Sequence of chain 1.B:
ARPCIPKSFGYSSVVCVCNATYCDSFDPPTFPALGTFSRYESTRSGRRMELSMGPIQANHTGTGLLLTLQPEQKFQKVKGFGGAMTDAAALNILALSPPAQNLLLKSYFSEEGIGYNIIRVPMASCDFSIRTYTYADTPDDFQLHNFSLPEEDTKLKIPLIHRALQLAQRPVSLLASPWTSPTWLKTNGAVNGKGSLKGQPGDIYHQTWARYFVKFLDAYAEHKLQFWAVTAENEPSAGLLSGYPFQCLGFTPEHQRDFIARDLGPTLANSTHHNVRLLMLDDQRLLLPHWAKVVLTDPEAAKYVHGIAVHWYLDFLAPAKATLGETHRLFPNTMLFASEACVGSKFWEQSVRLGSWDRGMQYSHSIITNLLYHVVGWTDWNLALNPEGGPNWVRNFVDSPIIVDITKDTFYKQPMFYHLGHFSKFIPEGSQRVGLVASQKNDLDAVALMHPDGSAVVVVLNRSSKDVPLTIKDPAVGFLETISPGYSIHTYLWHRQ

A small-molecule ligand and the protein it binds are described below.
Small molecule (SMILES): CC(=O)N[C@H]1[C@H](O[C@H]2[C@H](O)[C@@H](NC(C)=O)CO[C@@H]2CO)O[C@H](CO)[C@@H](O)[C@@H]1O

Binding-site contacts:
Ligand atom C7 contacts residue THR138 of chain 1.B at 4.1 Å.
Ligand atom C4 contacts residue ASN146 of chain 1.B at 4.3 Å.
Ligand atom N2 contacts residue ASN146 of chain 1.B at 2.6 Å (h-bond).
Ligand atom C8 contacts residue ASN146 of chain 1.B at 4.5 Å.
Ligand atom O7 contacts residue ASN146 of chain 1.B at 3.9 Å.
Ligand atom C3 contacts residue ASN146 of chain 1.B at 3.6 Å.
Ligand atom C7 contacts residue ASN146 of chain 1.B at 3.5 Å.
Ligand atom C2 contacts residue ASN146 of chain 1.B at 2.2 Å.
Ligand atom C1 contacts residue ASN146 of chain 1.B at 1.5 Å.
Ligand atom O5 contacts residue ASN146 of chain 1.B at 2.5 Å (h-bond).
Ligand atom N2 contacts residue THR138 of chain 1.B at 4.2 Å.
Ligand atom C5 contacts residue ASN146 of chain 1.B at 3.8 Å.
Ligand atom C8 contacts residue THR138 of chain 1.B at 3.7 Å.